Sequence of chain 1.G:
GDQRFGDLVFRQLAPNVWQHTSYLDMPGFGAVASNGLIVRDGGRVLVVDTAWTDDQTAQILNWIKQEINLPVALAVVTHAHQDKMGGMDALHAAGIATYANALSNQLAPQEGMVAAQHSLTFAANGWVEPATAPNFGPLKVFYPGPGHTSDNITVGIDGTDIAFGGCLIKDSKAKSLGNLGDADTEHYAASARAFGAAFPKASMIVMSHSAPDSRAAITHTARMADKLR

Binding-site contacts:
Ligand atom C5 contacts residue ASP96 of chain 1.G at 3.2 Å.
Ligand atom C31 contacts residue ZN1 of chain 1.PA at 3.5 Å.
Ligand atom C5 contacts residue HIS222 of chain 1.G at 3.7 Å.
Ligand atom O62 contacts residue ASP96 of chain 1.G at 3.0 Å (salt-bridge).
Ligand atom C7 contacts residue HIS94 of chain 1.G at 3.1 Å.
Ligand atom O71 contacts residue HIS92 of chain 1.G at 3.5 Å (h-bond).
Ligand atom C23 contacts residue HIS222 of chain 1.G at 3.4 Å.
Ligand atom C22 contacts residue VAL45 of chain 1.G at 3.5 Å (hydrophobic).
Ligand atom O72 contacts residue ZN1 of chain 1.OA at 3.2 Å.
Ligand atom C22 contacts residue HIS222 of chain 1.G at 3.3 Å.
Ligand atom O31 contacts residue LYS183 of chain 1.G at 2.9 Å (salt-bridge).
Ligand atom O72 contacts residue HIS161 of chain 1.G at 3.6 Å.
Ligand atom O32 contacts residue GLY191 of chain 1.G at 3.5 Å.
Ligand atom C1 contacts residue TRP65 of chain 1.G at 3.5 Å (hydrophobic).
Ligand atom C5 contacts residue ZN1 of chain 1.PA at 2.8 Å.
Ligand atom O71 contacts residue ZN1 of chain 1.PA at 3.1 Å.
Ligand atom C1 contacts residue ZN1 of chain 1.PA at 3.7 Å.
Ligand atom O31 contacts residue HIS161 of chain 1.G at 3.8 Å.
Ligand atom C3 contacts residue ZN1 of chain 1.PA at 3.0 Å.
Ligand atom C31 contacts residue HIS222 of chain 1.G at 3.3 Å.
Ligand atom O31 contacts residue HIS222 of chain 1.G at 3.0 Å.
Ligand atom N4 contacts residue ZN1 of chain 1.PA at 2.0 Å.
Ligand atom C7 contacts residue ZN1 of chain 1.OA at 2.9 Å.
Ligand atom O32 contacts residue ASN192 of chain 1.G at 2.9 Å (h-bond).
Ligand atom O72 contacts residue ASN192 of chain 1.G at 2.3 Å (h-bond).
Ligand atom O31 contacts residue ZN1 of chain 1.PA at 3.1 Å.
Ligand atom O71 contacts residue ASP96 of chain 1.G at 3.4 Å (salt-bridge).
Ligand atom C62 contacts residue TRP65 of chain 1.G at 3.7 Å (hydrophobic).
Ligand atom N4 contacts residue ASP96 of chain 1.G at 3.4 Å (salt-bridge).
Ligand atom C25 contacts residue VAL45 of chain 1.G at 3.5 Å (hydrophobic).
Ligand atom C3 contacts residue HIS222 of chain 1.G at 3.1 Å.
Ligand atom O71 contacts residue ZN1 of chain 1.OA at 1.9 Å.
Ligand atom O71 contacts residue HIS161 of chain 1.G at 3.3 Å (h-bond).
Ligand atom C7 contacts residue HIS161 of chain 1.G at 3.8 Å.
Ligand atom O72 contacts residue HIS94 of chain 1.G at 3.0 Å (h-bond).
Ligand atom O62 contacts residue TRP65 of chain 1.G at 3.4 Å.
Ligand atom O71 contacts residue HIS94 of chain 1.G at 2.8 Å (h-bond).
Ligand atom N4 contacts residue HIS222 of chain 1.G at 2.9 Å (h-bond).
Ligand atom C7 contacts residue ASN192 of chain 1.G at 3.5 Å.
Ligand atom C1 contacts residue HIS222 of chain 1.G at 3.5 Å.

A protein and the small-molecule ligand that binds it are described below.
Small molecule (SMILES): [H]/N=C\NCCS[C@H]1C[C@H]([C@H](C(=O)O)[C@@H](C)O)N=C1C(=O)O